Sequence of chain 2.A:
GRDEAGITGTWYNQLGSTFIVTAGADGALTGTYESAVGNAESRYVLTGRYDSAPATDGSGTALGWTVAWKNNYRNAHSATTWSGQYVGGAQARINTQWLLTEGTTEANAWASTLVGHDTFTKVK

This small molecule binds to this protein.
Small molecule (SMILES): O=C(CCCC[C@@H]1SC[C@@H]2NC(=O)N[C@@H]21)NCCN(Cc1ccccn1)Cc1ccccn1

Sequence of chain 4.A:
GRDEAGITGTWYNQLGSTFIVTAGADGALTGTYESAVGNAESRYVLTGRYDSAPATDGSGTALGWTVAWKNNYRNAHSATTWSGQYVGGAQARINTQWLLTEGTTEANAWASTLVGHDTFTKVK

Binding-site contacts:
Ligand atom S1 contacts residue TRP79 of chain 4.A at 3.6 Å.
Ligand atom C5 contacts residue SER45 of chain 4.A at 3.5 Å.
Ligand atom C10 contacts residue TRP120 of chain 2.A at 3.7 Å (hydrophobic).
Ligand atom C13 contacts residue LEU110 of chain 4.A at 3.4 Å (hydrophobic).
Ligand atom C14 contacts residue GLU112 of chain 4.A at 3.6 Å.
Ligand atom C11 contacts residue GLU112 of chain 4.A at 3.4 Å.
Ligand atom C6 contacts residue TRP120 of chain 2.A at 3.7 Å (hydrophobic).
Ligand atom C21 contacts residue TRP120 of chain 2.A at 3.6 Å (hydrophobic).
Ligand atom C9 contacts residue SER27 of chain 4.A at 3.6 Å.
Ligand atom C15 contacts residue LEU124 of chain 4.A at 3.7 Å (hydrophobic).
Ligand atom S1 contacts residue THR90 of chain 4.A at 3.4 Å (h-bond).
Ligand atom C12 contacts residue GLU112 of chain 4.A at 3.5 Å.
Ligand atom N2 contacts residue VAL47 of chain 4.A at 3.6 Å.
Ligand atom O1 contacts residue GLY48 of chain 4.A at 3.5 Å.
Ligand atom C9 contacts residue TYR43 of chain 4.A at 3.5 Å (hydrophobic).
Ligand atom N2 contacts residue SER45 of chain 4.A at 3.0 Å (h-bond).
Ligand atom O2 contacts residue ASN23 of chain 4.A at 3.0 Å (h-bond).
Ligand atom C9 contacts residue LEU25 of chain 4.A at 3.6 Å (hydrophobic).
Ligand atom C13 contacts residue GLU112 of chain 4.A at 3.6 Å.
Ligand atom N4 contacts residue GLU112 of chain 4.A at 3.6 Å.
Ligand atom C2 contacts residue TRP79 of chain 4.A at 3.6 Å (hydrophobic).
Ligand atom C1 contacts residue ASN49 of chain 4.A at 3.6 Å.
Ligand atom C4 contacts residue LEU110 of chain 4.A at 3.5 Å (hydrophobic).
Ligand atom C19 contacts residue ALA121 of chain 2.A at 3.6 Å (hydrophobic).
Ligand atom C14 contacts residue SER122 of chain 4.A at 3.2 Å.
Ligand atom S1 contacts residue TRP92 of chain 4.A at 3.7 Å.
Ligand atom O2 contacts residue TYR43 of chain 4.A at 2.8 Å (h-bond).
Ligand atom N1 contacts residue LEU25 of chain 4.A at 3.7 Å.
Ligand atom C5 contacts residue VAL47 of chain 4.A at 3.7 Å (hydrophobic).
Ligand atom C14 contacts residue LEU110 of chain 4.A at 3.5 Å (hydrophobic).
Ligand atom C15 contacts residue SER122 of chain 4.A at 3.4 Å.
Ligand atom C16 contacts residue ALA121 of chain 4.A at 3.7 Å (hydrophobic).
Ligand atom C2 contacts residue ASN49 of chain 4.A at 3.6 Å.
Ligand atom N6 contacts residue SER88 of chain 4.A at 3.0 Å (h-bond).
Ligand atom O1 contacts residue ASN49 of chain 4.A at 2.8 Å (h-bond).
Ligand atom N1 contacts residue ASP128 of chain 4.A at 2.8 Å (salt-bridge).
Ligand atom C15 contacts residue ALA121 of chain 4.A at 3.5 Å (hydrophobic).
Ligand atom C7 contacts residue TRP108 of chain 4.A at 3.4 Å (hydrophobic).
Ligand atom C9 contacts residue ASP128 of chain 4.A at 3.7 Å.
Ligand atom O2 contacts residue SER27 of chain 4.A at 2.7 Å (h-bond).